Sequence of chain 1.C:
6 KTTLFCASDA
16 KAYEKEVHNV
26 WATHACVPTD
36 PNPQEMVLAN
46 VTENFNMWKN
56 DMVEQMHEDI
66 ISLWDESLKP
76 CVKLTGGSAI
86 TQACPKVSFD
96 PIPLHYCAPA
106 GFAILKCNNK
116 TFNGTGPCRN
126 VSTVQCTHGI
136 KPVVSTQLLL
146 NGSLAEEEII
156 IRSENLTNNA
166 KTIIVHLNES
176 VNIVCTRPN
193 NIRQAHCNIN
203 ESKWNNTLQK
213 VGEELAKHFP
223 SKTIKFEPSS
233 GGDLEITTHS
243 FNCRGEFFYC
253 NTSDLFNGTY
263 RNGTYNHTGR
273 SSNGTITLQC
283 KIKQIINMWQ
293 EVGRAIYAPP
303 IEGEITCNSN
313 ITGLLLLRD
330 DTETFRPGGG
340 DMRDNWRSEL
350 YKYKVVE

A small-molecule ligand and the protein it binds are described below.
Small molecule (SMILES): [H]/N=C(/N)NC[C@@H]1[C@@H](NC(=O)C(=O)Nc2ccc(Cl)c(F)c2)c2ccc(CNC)cc2N1C(=O)OCC

Binding-site contacts:
Ligand atom C06 contacts residue ILE238 of chain 1.C at 3.7 Å (hydrophobic).
Ligand atom C05 contacts residue GLY339 of chain 1.C at 3.6 Å.
Ligand atom F25 contacts residue SER140 of chain 1.C at 3.5 Å.
Ligand atom O28 contacts residue MET290 of chain 1.C at 3.0 Å (h-bond).
Ligand atom N15 contacts residue GLY339 of chain 1.C at 2.8 Å (h-bond).
Ligand atom C17 contacts residue TRP291 of chain 1.C at 3.7 Å (hydrophobic).
Ligand atom C07 contacts residue GLY338 of chain 1.C at 3.7 Å.
Ligand atom N03 contacts residue GLY339 of chain 1.C at 3.1 Å (h-bond).
Ligand atom C13 contacts residue GLY339 of chain 1.C at 3.5 Å.
Ligand atom N18 contacts residue ASN289 of chain 1.C at 2.7 Å (h-bond).
Ligand atom O28 contacts residue ASN289 of chain 1.C at 3.3 Å (h-bond).
Ligand atom O01 contacts residue ASP340 of chain 1.C at 3.7 Å.
Ligand atom C04 contacts residue GLY339 of chain 1.C at 3.4 Å.
Ligand atom F25 contacts residue SER242 of chain 1.C at 3.2 Å.
Ligand atom C31 contacts residue GLU293 of chain 1.C at 3.6 Å.
Ligand atom C20 contacts residue ILE288 of chain 1.C at 3.4 Å (hydrophobic).
Ligand atom C19 contacts residue ASN289 of chain 1.C at 3.4 Å.
Ligand atom N33 contacts residue GLU293 of chain 1.C at 3.2 Å (salt-bridge).
Ligand atom N18 contacts residue GLU237 of chain 1.C at 3.5 Å.
Ligand atom C31 contacts residue MET290 of chain 1.C at 3.2 Å (hydrophobic).
Ligand atom N33 contacts residue VAL294 of chain 1.C at 3.6 Å.
Ligand atom N30 contacts residue GLU293 of chain 1.C at 3.4 Å (salt-bridge).
Ligand atom N30 contacts residue MET290 of chain 1.C at 2.9 Å (h-bond).
Ligand atom C21 contacts residue ILE288 of chain 1.C at 3.5 Å (hydrophobic).
Ligand atom CL23 contacts residue PHE249 of chain 1.C at 3.6 Å.
Ligand atom O34 contacts residue TRP291 of chain 1.C at 3.6 Å (h-bond).
Ligand atom C24 contacts residue SER242 of chain 1.C at 3.5 Å.
Ligand atom C02 contacts residue GLY339 of chain 1.C at 3.6 Å.
Ligand atom O27 contacts residue TRP291 of chain 1.C at 3.6 Å.
Ligand atom N33 contacts residue GLY295 of chain 1.C at 3.4 Å (h-bond).
Ligand atom C35 contacts residue TRP291 of chain 1.C at 3.4 Å (hydrophobic).
Ligand atom O27 contacts residue MET341 of chain 1.C at 3.6 Å.
Ligand atom O27 contacts residue GLY339 of chain 1.C at 3.4 Å (h-bond).
Ligand atom N33 contacts residue MET290 of chain 1.C at 2.8 Å (h-bond).
Ligand atom CL23 contacts residue PHE243 of chain 1.C at 3.5 Å.
Ligand atom C20 contacts residue ASN289 of chain 1.C at 3.1 Å.
Ligand atom C16 contacts residue MET290 of chain 1.C at 3.6 Å (hydrophobic).
Ligand atom C19 contacts residue GLU237 of chain 1.C at 3.7 Å.
Ligand atom C14 contacts residue GLY339 of chain 1.C at 3.5 Å.
Ligand atom F25 contacts residue VAL139 of chain 1.C at 3.5 Å.